Binding-site contacts:
Ligand atom O7 contacts residue ASN197 of chain 1.E at 4.4 Å.
Ligand atom C7 contacts residue GLN200 of chain 1.E at 3.0 Å.
Ligand atom O7 contacts residue SER243 of chain 1.E at 3.8 Å.
Ligand atom C6 contacts residue THR199 of chain 1.E at 4.1 Å.
Ligand atom O6 contacts residue THR199 of chain 1.E at 3.9 Å.
Ligand atom O7 contacts residue GLN200 of chain 1.E at 2.4 Å (h-bond).
Ligand atom C8 contacts residue SER243 of chain 1.E at 2.5 Å.
Ligand atom C6 contacts residue ASN197 of chain 1.E at 4.0 Å.
Ligand atom O5 contacts residue ASN197 of chain 1.E at 2.2 Å (h-bond).
Ligand atom C7 contacts residue SER243 of chain 1.E at 2.8 Å.
Ligand atom N2 contacts residue GLN200 of chain 1.E at 4.3 Å.
Ligand atom C5 contacts residue ASN197 of chain 1.E at 3.4 Å.
Ligand atom C1 contacts residue ASN197 of chain 1.E at 1.4 Å.
Ligand atom C8 contacts residue GLN200 of chain 1.E at 2.8 Å.
Ligand atom C4 contacts residue ASN197 of chain 1.E at 4.2 Å.
Ligand atom C3 contacts residue ASN197 of chain 1.E at 3.9 Å.
Ligand atom O5 contacts residue THR199 of chain 1.E at 4.0 Å.
Ligand atom O6 contacts residue ASN197 of chain 1.E at 3.1 Å (h-bond).
Ligand atom C2 contacts residue ASN197 of chain 1.E at 2.8 Å.
Ligand atom N2 contacts residue ASN197 of chain 1.E at 3.2 Å (h-bond).
Ligand atom C1 contacts residue SER243 of chain 1.E at 3.7 Å.
Ligand atom C2 contacts residue SER243 of chain 1.E at 4.0 Å.
Ligand atom N2 contacts residue SER243 of chain 1.E at 2.9 Å (h-bond).
Ligand atom C7 contacts residue ASN197 of chain 1.E at 3.9 Å.

A small-molecule ligand and the protein it binds are described below.
Small molecule (SMILES): CC(=O)N[C@H]1[C@H](O[C@H]2[C@H](O)[C@@H](NC(C)=O)CO[C@@H]2CO)O[C@H](CO)[C@@H](O[C@@H]2O[C@H](CO)[C@@H](O)[C@H](O)[C@@H]2O)[C@@H]1O

Sequence of chain 1.E:
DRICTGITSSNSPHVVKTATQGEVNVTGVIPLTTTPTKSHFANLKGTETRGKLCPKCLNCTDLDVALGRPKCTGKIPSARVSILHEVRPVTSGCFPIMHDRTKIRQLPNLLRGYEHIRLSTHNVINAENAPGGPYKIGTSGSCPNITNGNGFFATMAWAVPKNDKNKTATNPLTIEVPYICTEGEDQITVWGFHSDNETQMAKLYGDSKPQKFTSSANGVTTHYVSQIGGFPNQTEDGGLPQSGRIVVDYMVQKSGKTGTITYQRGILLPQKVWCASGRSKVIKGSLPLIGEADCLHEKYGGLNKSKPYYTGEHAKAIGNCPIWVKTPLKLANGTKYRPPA